Sequence of chain 32.H:
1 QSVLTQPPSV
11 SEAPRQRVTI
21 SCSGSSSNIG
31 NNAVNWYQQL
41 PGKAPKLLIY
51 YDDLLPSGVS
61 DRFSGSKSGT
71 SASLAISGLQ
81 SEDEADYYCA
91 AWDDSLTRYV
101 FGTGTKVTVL

A small-molecule ligand and the protein it binds are described below.
Small molecule (SMILES): CC(=O)N[C@H]1[C@H](O[C@H]2[C@H](O)[C@@H](NC(C)=O)CO[C@@H]2CO)O[C@H](CO)[C@@H](O)[C@@H]1O

Binding-site contacts:
Ligand atom C1 contacts residue LEU96 of chain 32.H at 3.9 Å (hydrophobic).
Ligand atom C8 contacts residue GLY150 of chain 32.C at 3.8 Å.
Ligand atom O7 contacts residue MET151 of chain 32.C at 3.3 Å.
Ligand atom C2 contacts residue ASN154 of chain 32.C at 4.0 Å.
Ligand atom O5 contacts residue MET151 of chain 32.C at 3.8 Å.
Ligand atom O5 contacts residue LEU96 of chain 32.H at 4.5 Å.
Ligand atom C2 contacts residue SER95 of chain 32.H at 3.4 Å.
Ligand atom C7 contacts residue MET151 of chain 32.C at 4.3 Å (hydrophobic).
Ligand atom C2 contacts residue MET151 of chain 32.C at 4.1 Å (hydrophobic).
Ligand atom C8 contacts residue ASP94 of chain 32.H at 3.5 Å.
Ligand atom O4 contacts residue LEU96 of chain 32.H at 3.2 Å.
Ligand atom C1 contacts residue ASN154 of chain 32.C at 3.1 Å.
Ligand atom C8 contacts residue ASN154 of chain 32.C at 4.2 Å.
Ligand atom O5 contacts residue ASN154 of chain 32.C at 4.0 Å.
Ligand atom N2 contacts residue SER95 of chain 32.H at 2.6 Å (h-bond).
Ligand atom O7 contacts residue GLY150 of chain 32.C at 2.8 Å (h-bond).
Ligand atom C2 contacts residue LEU96 of chain 32.H at 3.6 Å (hydrophobic).
Ligand atom O7 contacts residue HIS148 of chain 32.C at 4.0 Å.
Ligand atom C3 contacts residue SER95 of chain 32.H at 3.2 Å.
Ligand atom O3 contacts residue SER95 of chain 32.H at 3.2 Å (h-bond).
Ligand atom N2 contacts residue ASN154 of chain 32.C at 3.9 Å.
Ligand atom C7 contacts residue GLY150 of chain 32.C at 3.7 Å.
Ligand atom N2 contacts residue LEU96 of chain 32.H at 3.6 Å.
Ligand atom O3 contacts residue LEU96 of chain 32.H at 4.1 Å.
Ligand atom C7 contacts residue ASN154 of chain 32.C at 3.4 Å.
Ligand atom C3 contacts residue LEU96 of chain 32.H at 4.2 Å (hydrophobic).
Ligand atom C4 contacts residue LEU96 of chain 32.H at 4.3 Å (hydrophobic).
Ligand atom C7 contacts residue SER95 of chain 32.H at 3.5 Å.
Ligand atom C1 contacts residue MET151 of chain 32.C at 3.6 Å (hydrophobic).
Ligand atom O7 contacts residue ASN154 of chain 32.C at 2.9 Å (h-bond).
Ligand atom C1 contacts residue SER95 of chain 32.H at 3.6 Å.
Ligand atom C8 contacts residue SER95 of chain 32.H at 3.5 Å.

Sequence of chain 32.C:
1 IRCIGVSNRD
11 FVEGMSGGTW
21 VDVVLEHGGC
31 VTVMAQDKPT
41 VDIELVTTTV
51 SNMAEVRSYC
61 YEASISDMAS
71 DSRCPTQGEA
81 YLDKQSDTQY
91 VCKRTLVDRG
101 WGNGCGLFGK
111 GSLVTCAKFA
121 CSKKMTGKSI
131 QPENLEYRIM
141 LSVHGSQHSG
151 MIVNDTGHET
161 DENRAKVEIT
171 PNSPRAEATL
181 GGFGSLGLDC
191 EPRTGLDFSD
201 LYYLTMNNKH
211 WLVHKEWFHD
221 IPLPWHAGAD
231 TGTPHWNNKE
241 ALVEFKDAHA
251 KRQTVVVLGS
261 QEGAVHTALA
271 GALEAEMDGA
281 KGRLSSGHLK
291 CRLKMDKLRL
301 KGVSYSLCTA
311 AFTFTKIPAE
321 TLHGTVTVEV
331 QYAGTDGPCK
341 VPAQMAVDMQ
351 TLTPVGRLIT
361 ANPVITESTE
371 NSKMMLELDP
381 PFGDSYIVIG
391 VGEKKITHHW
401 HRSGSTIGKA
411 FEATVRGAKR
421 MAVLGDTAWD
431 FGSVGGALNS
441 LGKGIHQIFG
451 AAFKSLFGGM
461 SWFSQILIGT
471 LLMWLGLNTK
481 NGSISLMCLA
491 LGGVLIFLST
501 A